Binding-site contacts:
Ligand atom C10 contacts residue PHE308 of chain 1.A at 3.5 Å (hydrophobic).
Ligand atom C9 contacts residue PHE308 of chain 1.A at 3.9 Å (hydrophobic).
Ligand atom C18 contacts residue MET273 of chain 1.A at 3.7 Å (hydrophobic).
Ligand atom O24 contacts residue MG1 of chain 1.D at 4.0 Å.
Ligand atom C16 contacts residue MET293 of chain 1.A at 3.9 Å (hydrophobic).
Ligand atom O25 contacts residue MET209 of chain 1.A at 3.3 Å.
Ligand atom C9 contacts residue TYR95 of chain 1.A at 3.8 Å (hydrophobic).
Ligand atom O11 contacts residue ILE272 of chain 1.A at 3.5 Å.
Ligand atom C15 contacts residue PHE308 of chain 1.A at 4.0 Å (hydrophobic).
Ligand atom C12 contacts residue GLN305 of chain 1.A at 3.7 Å.
Ligand atom N22 contacts residue PHE308 of chain 1.A at 3.4 Å.
Ligand atom N22 contacts residue LEU255 of chain 1.A at 4.0 Å.
Ligand atom N22 contacts residue MET209 of chain 1.A at 3.8 Å.
Ligand atom C12 contacts residue THR269 of chain 1.A at 3.8 Å.
Ligand atom C10 contacts residue ILE272 of chain 1.A at 3.8 Å (hydrophobic).
Ligand atom O14 contacts residue GLN305 of chain 1.A at 3.2 Å (h-bond).
Ligand atom C17 contacts residue MET293 of chain 1.A at 3.7 Å (hydrophobic).
Ligand atom C17 contacts residue GLN305 of chain 1.A at 3.6 Å.
Ligand atom C16 contacts residue PHE308 of chain 1.A at 4.0 Å (hydrophobic).
Ligand atom C15 contacts residue GLN305 of chain 1.A at 4.0 Å.
Ligand atom C18 contacts residue PHE276 of chain 1.A at 3.3 Å (hydrophobic).
Ligand atom C19 contacts residue PHE276 of chain 1.A at 3.4 Å (hydrophobic).
Ligand atom O11 contacts residue GLN305 of chain 1.A at 3.1 Å (h-bond).
Ligand atom C12 contacts residue ASN257 of chain 1.A at 3.8 Å.
Ligand atom C23 contacts residue MET209 of chain 1.A at 3.8 Å (hydrophobic).
Ligand atom C16 contacts residue GLN305 of chain 1.A at 3.5 Å.
Ligand atom C21 contacts residue PHE308 of chain 1.A at 3.8 Å (hydrophobic).
Ligand atom C7 contacts residue PHE308 of chain 1.A at 3.8 Å (hydrophobic).
Ligand atom C13 contacts residue PHE308 of chain 1.A at 3.4 Å (hydrophobic).
Ligand atom C20 contacts residue PHE308 of chain 1.A at 3.6 Å (hydrophobic).
Ligand atom C12 contacts residue ILE272 of chain 1.A at 4.0 Å (hydrophobic).
Ligand atom C17 contacts residue SER304 of chain 1.A at 4.0 Å.
Ligand atom C17 contacts residue MET273 of chain 1.A at 3.7 Å (hydrophobic).
Ligand atom C16 contacts residue SER304 of chain 1.A at 3.8 Å.
Ligand atom C3 contacts residue MET209 of chain 1.A at 4.0 Å (hydrophobic).
Ligand atom O14 contacts residue PHE308 of chain 1.A at 3.6 Å.
Ligand atom C9 contacts residue ASN257 of chain 1.A at 3.7 Å.
Ligand atom C18 contacts residue MET293 of chain 1.A at 3.8 Å (hydrophobic).
Ligand atom O11 contacts residue PHE308 of chain 1.A at 3.8 Å.
Ligand atom C8 contacts residue TYR95 of chain 1.A at 3.8 Å (hydrophobic).

Sequence of chain 1.A:
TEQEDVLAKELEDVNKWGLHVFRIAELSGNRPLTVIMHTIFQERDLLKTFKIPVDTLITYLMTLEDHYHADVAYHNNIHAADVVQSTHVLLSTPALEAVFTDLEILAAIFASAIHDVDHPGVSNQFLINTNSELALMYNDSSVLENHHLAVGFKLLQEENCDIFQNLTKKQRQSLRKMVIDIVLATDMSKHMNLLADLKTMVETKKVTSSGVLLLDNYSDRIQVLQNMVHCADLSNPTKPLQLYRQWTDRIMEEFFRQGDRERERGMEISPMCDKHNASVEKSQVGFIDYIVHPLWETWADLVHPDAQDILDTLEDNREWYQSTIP

This protein binds this small molecule.
Small molecule (SMILES): COc1ccc(C2(C#N)CCC(C(=O)O)CC2)cc1OC1CCCC1